This protein binds this small molecule.
Small molecule (SMILES): O=P(O)(O)OCCNS(=O)(=O)c1ccc(OC(F)(F)F)cc1

Sequence of chain 2.A:
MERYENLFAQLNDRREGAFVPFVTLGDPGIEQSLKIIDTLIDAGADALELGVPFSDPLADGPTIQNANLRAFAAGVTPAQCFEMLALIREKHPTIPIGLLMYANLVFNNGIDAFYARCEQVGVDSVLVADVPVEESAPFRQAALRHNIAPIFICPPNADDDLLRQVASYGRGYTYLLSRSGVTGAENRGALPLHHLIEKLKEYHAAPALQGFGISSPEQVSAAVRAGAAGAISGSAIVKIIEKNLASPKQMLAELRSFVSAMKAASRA

Sequence of chain 2.B:
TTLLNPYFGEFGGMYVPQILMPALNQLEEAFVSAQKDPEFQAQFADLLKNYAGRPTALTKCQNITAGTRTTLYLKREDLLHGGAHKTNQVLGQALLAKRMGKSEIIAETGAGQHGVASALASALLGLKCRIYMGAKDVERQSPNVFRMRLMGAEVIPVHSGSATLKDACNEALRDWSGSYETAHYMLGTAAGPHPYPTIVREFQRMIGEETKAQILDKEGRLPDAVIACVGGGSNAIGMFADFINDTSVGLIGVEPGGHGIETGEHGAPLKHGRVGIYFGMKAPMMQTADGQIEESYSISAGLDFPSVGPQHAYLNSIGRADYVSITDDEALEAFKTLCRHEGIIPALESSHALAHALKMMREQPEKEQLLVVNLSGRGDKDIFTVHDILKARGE

Binding-site contacts:
Ligand atom O7 contacts residue PHE212 of chain 2.A at 3.8 Å.
Ligand atom O16 contacts residue PHE212 of chain 2.A at 3.7 Å.
Ligand atom C3 contacts residue TYR175 of chain 2.A at 3.4 Å (hydrophobic).
Ligand atom F9F contacts residue ALA129 of chain 2.A at 3.3 Å.
Ligand atom O22 contacts residue ILE232 of chain 2.A at 3.7 Å.
Ligand atom O21 contacts residue PHE22 of chain 2.A at 3.2 Å.
Ligand atom F10 contacts residue ILE153 of chain 2.A at 3.8 Å.
Ligand atom P17 contacts residue SER235 of chain 2.A at 3.7 Å.
Ligand atom C5 contacts residue LEU100 of chain 2.A at 3.7 Å (hydrophobic).
Ligand atom O7 contacts residue ALA129 of chain 2.A at 3.6 Å.
Ligand atom O18 contacts residue SER235 of chain 2.A at 2.5 Å (h-bond).
Ligand atom O21 contacts residue GLU49 of chain 2.A at 3.3 Å.
Ligand atom F11 contacts residue ILE153 of chain 2.A at 3.5 Å.
Ligand atom C2 contacts residue PHE212 of chain 2.A at 3.7 Å (hydrophobic).
Ligand atom O19 contacts residue GLY184 of chain 2.A at 2.8 Å (h-bond).
Ligand atom O20 contacts residue GLY234 of chain 2.A at 2.9 Å (h-bond).
Ligand atom C4 contacts residue LEU100 of chain 2.A at 3.7 Å (hydrophobic).
Ligand atom O19 contacts residue PHE212 of chain 2.A at 3.5 Å.
Ligand atom F9F contacts residue PRO18 of chain 2.B at 3.4 Å.
Ligand atom O18 contacts residue GLY234 of chain 2.A at 3.7 Å.
Ligand atom O18 contacts residue THR183 of chain 2.A at 3.5 Å.
Ligand atom C3 contacts residue LEU127 of chain 2.A at 3.7 Å (hydrophobic).
Ligand atom O7 contacts residue ALA59 of chain 2.A at 3.3 Å.
Ligand atom O18 contacts residue GLY184 of chain 2.A at 3.6 Å.
Ligand atom C6 contacts residue PHE212 of chain 2.A at 3.8 Å (hydrophobic).
Ligand atom O20 contacts residue SER235 of chain 2.A at 3.5 Å (h-bond).
Ligand atom O22 contacts residue TYR175 of chain 2.A at 3.0 Å (h-bond).
Ligand atom O18 contacts residue ILE64 of chain 2.A at 3.6 Å.
Ligand atom C14 contacts residue THR183 of chain 2.A at 3.7 Å.
Ligand atom C14 contacts residue TYR175 of chain 2.A at 3.3 Å (hydrophobic).
Ligand atom O21 contacts residue LEU100 of chain 2.A at 3.3 Å.
Ligand atom F11 contacts residue LEU127 of chain 2.A at 3.4 Å.
Ligand atom C5 contacts residue THR183 of chain 2.A at 3.7 Å.
Ligand atom C15 contacts residue GLY234 of chain 2.A at 3.7 Å.
Ligand atom F10 contacts residue PHE212 of chain 2.A at 3.8 Å.
Ligand atom O16 contacts residue THR183 of chain 2.A at 3.6 Å.
Ligand atom F11 contacts residue ALA129 of chain 2.A at 3.4 Å.
Ligand atom O19 contacts residue THR183 of chain 2.A at 3.7 Å.
Ligand atom O19 contacts residue GLY213 of chain 2.A at 2.8 Å (h-bond).
Ligand atom C1 contacts residue PHE212 of chain 2.A at 3.6 Å (hydrophobic).